The small molecule below binds the protein below.
Small molecule (SMILES): C[C@H](O)c1c(Cl)cncc1-c1cnc2c(c1)CCCN2C(N)=O

Binding-site contacts:
Ligand atom C18 contacts residue ALA158 of chain 1.A at 3.6 Å (hydrophobic).
Ligand atom O4 contacts residue ALA175 of chain 1.A at 3.7 Å.
Ligand atom C17 contacts residue ALA158 of chain 1.A at 3.1 Å (hydrophobic).
Ligand atom N9 contacts residue TYR102 of chain 1.A at 3.9 Å.
Ligand atom C8 contacts residue LEU161 of chain 1.A at 3.7 Å (hydrophobic).
Ligand atom C24 contacts residue LEU161 of chain 1.A at 3.6 Å (hydrophobic).
Ligand atom N9 contacts residue ALA53 of chain 1.A at 3.9 Å.
Ligand atom C21 contacts residue VAL30 of chain 1.A at 3.8 Å (hydrophobic).
Ligand atom CL7 contacts residue ILE82 of chain 1.A at 3.6 Å.
Ligand atom N22 contacts residue GLY31 of chain 1.A at 3.5 Å.
Ligand atom N22 contacts residue ARG359 of chain 1.A at 3.5 Å.
Ligand atom CL7 contacts residue PHE100 of chain 1.A at 3.4 Å.
Ligand atom C13 contacts residue VAL38 of chain 1.A at 3.9 Å (hydrophobic).
Ligand atom C8 contacts residue ALA103 of chain 1.A at 3.7 Å (hydrophobic).
Ligand atom C10 contacts residue ARG359 of chain 1.A at 3.9 Å.
Ligand atom C1 contacts residue VAL38 of chain 1.A at 3.8 Å (hydrophobic).
Ligand atom C15 contacts residue ARG359 of chain 1.A at 3.6 Å.
Ligand atom C24 contacts residue ARG359 of chain 1.A at 3.8 Å.
Ligand atom C13 contacts residue VAL30 of chain 1.A at 3.9 Å (hydrophobic).
Ligand atom O4 contacts residue ASP176 of chain 1.A at 3.1 Å (salt-bridge).
Ligand atom C17 contacts residue LEU161 of chain 1.A at 4.0 Å (hydrophobic).
Ligand atom C6 contacts residue LEU161 of chain 1.A at 3.6 Å (hydrophobic).
Ligand atom N9 contacts residue ALA103 of chain 1.A at 2.9 Å (h-bond).
Ligand atom C18 contacts residue ASP106 of chain 1.A at 3.5 Å.
Ligand atom N14 contacts residue ARG359 of chain 1.A at 3.6 Å (salt-bridge).
Ligand atom C21 contacts residue ARG359 of chain 1.A at 3.9 Å.
Ligand atom C10 contacts residue ALA103 of chain 1.A at 3.4 Å (hydrophobic).
Ligand atom N9 contacts residue ASP101 of chain 1.A at 4.0 Å.
Ligand atom C5 contacts residue LEU161 of chain 1.A at 3.7 Å (hydrophobic).
Ligand atom C16 contacts residue ARG359 of chain 1.A at 3.9 Å.
Ligand atom C8 contacts residue ASP101 of chain 1.A at 3.4 Å.
Ligand atom N9 contacts residue LEU161 of chain 1.A at 3.8 Å.
Ligand atom O23 contacts residue VAL30 of chain 1.A at 4.0 Å.
Ligand atom C8 contacts residue ALA53 of chain 1.A at 3.5 Å (hydrophobic).
Ligand atom C10 contacts residue LEU161 of chain 1.A at 3.9 Å (hydrophobic).
Ligand atom C13 contacts residue ARG359 of chain 1.A at 3.9 Å.
Ligand atom C6 contacts residue ALA53 of chain 1.A at 3.7 Å (hydrophobic).
Ligand atom N22 contacts residue VAL30 of chain 1.A at 2.7 Å (h-bond).
Ligand atom C11 contacts residue LEU161 of chain 1.A at 3.8 Å (hydrophobic).
Ligand atom N20 contacts residue ARG359 of chain 1.A at 3.9 Å.

Sequence of chain 1.A:
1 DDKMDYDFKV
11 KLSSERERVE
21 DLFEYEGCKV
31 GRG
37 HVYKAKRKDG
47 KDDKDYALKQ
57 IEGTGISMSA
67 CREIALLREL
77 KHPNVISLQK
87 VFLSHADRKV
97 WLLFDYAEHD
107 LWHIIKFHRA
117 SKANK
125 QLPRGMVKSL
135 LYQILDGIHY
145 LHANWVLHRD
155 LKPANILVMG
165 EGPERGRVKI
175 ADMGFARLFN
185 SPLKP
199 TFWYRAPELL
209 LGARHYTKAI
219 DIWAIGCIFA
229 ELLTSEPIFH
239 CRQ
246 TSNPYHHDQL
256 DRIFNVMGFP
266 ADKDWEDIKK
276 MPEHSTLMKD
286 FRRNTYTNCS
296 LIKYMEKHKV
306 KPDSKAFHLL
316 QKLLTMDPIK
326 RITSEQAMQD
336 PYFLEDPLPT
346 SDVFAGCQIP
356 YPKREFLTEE